Binding-site contacts:
Ligand atom O1 contacts residue VAL95 of chain 1.A at 3.7 Å.
Ligand atom N5 contacts residue ASN89 of chain 1.A at 3.0 Å (h-bond).
Ligand atom N4 contacts residue VAL36 of chain 1.A at 3.4 Å.
Ligand atom C15 contacts residue PRO31 of chain 1.A at 4.0 Å (hydrophobic).
Ligand atom C15 contacts residue LEU41 of chain 1.A at 3.6 Å (hydrophobic).
Ligand atom N3 contacts residue LEU41 of chain 1.A at 4.0 Å.
Ligand atom C29 contacts residue LEU41 of chain 1.A at 3.9 Å (hydrophobic).
Ligand atom C14 contacts residue LEU41 of chain 1.A at 3.8 Å (hydrophobic).
Ligand atom C19 contacts residue VAL95 of chain 1.A at 4.0 Å (hydrophobic).
Ligand atom O3 contacts residue VAL36 of chain 1.A at 3.6 Å.
Ligand atom C18 contacts residue VAL36 of chain 1.A at 3.5 Å (hydrophobic).
Ligand atom C16 contacts residue LEU41 of chain 1.A at 4.0 Å (hydrophobic).
Ligand atom C13 contacts residue LEU41 of chain 1.A at 3.8 Å (hydrophobic).
Ligand atom O1 contacts residue TYR46 of chain 1.A at 3.8 Å.
Ligand atom C24 contacts residue PRO31 of chain 1.A at 4.0 Å (hydrophobic).
Ligand atom C23 contacts residue ASN89 of chain 1.A at 3.6 Å.
Ligand atom C27 contacts residue ASP37 of chain 1.A at 3.9 Å.
Ligand atom C17 contacts residue PRO31 of chain 1.A at 3.2 Å (hydrophobic).
Ligand atom C10 contacts residue ARG94 of chain 1.A at 3.8 Å.
Ligand atom C26 contacts residue PRO35 of chain 1.A at 3.7 Å (hydrophobic).
Ligand atom C17 contacts residue VAL36 of chain 1.A at 3.5 Å (hydrophobic).
Ligand atom C21 contacts residue LEU41 of chain 1.A at 3.8 Å (hydrophobic).
Ligand atom O2 contacts residue LEU40 of chain 1.A at 3.5 Å.
Ligand atom C11 contacts residue VAL95 of chain 1.A at 3.9 Å (hydrophobic).
Ligand atom N5 contacts residue TYR88 of chain 1.A at 4.0 Å.
Ligand atom C11 contacts residue ARG94 of chain 1.A at 3.8 Å.
Ligand atom C9 contacts residue PRO31 of chain 1.A at 3.6 Å (hydrophobic).
Ligand atom C20 contacts residue VAL95 of chain 1.A at 4.0 Å (hydrophobic).
Ligand atom C24 contacts residue LEU41 of chain 1.A at 3.7 Å (hydrophobic).
Ligand atom C23 contacts residue VAL95 of chain 1.A at 3.7 Å (hydrophobic).
Ligand atom O3 contacts residue LEU41 of chain 1.A at 3.8 Å.
Ligand atom O1 contacts residue ASN89 of chain 1.A at 3.0 Å (h-bond).
Ligand atom C22 contacts residue ASN89 of chain 1.A at 3.9 Å.
Ligand atom C21 contacts residue VAL95 of chain 1.A at 4.0 Å (hydrophobic).
Ligand atom O3 contacts residue ASP37 of chain 1.A at 3.0 Å (salt-bridge).
Ligand atom C22 contacts residue ILE43 of chain 1.A at 3.8 Å (hydrophobic).
Ligand atom C22 contacts residue VAL95 of chain 1.A at 4.0 Å (hydrophobic).
Ligand atom C28 contacts residue LEU41 of chain 1.A at 3.7 Å (hydrophobic).
Ligand atom C10 contacts residue PRO31 of chain 1.A at 3.9 Å (hydrophobic).
Ligand atom C16 contacts residue PRO31 of chain 1.A at 3.9 Å (hydrophobic).

A small-molecule ligand and the protein it binds are described below.
Small molecule (SMILES): CCS(=O)(=O)Nc1cc(-c2cn(C)c3c(=O)[nH]ccc23)cc2c1ccn2C(C)(c1ccccn1)c1ccccn1

Sequence of chain 1.A:
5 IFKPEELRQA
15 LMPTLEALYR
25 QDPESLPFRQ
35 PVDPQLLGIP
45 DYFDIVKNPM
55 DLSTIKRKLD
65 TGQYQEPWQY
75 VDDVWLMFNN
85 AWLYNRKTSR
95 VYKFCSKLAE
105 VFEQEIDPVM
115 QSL